Binding-site contacts:
Ligand atom C8 contacts residue GLN641 of chain 1.A at 3.5 Å.
Ligand atom C3 contacts residue ASN613 of chain 1.A at 3.8 Å.
Ligand atom O7 contacts residue ASN613 of chain 1.A at 3.4 Å (h-bond).
Ligand atom C5 contacts residue ASN613 of chain 1.A at 3.7 Å.
Ligand atom O5 contacts residue ASN613 of chain 1.A at 2.4 Å (h-bond).
Ligand atom C1 contacts residue ASN613 of chain 1.A at 1.5 Å.
Ligand atom C7 contacts residue ASN613 of chain 1.A at 3.4 Å.
Ligand atom C2 contacts residue ASN613 of chain 1.A at 2.5 Å.
Ligand atom C8 contacts residue ASN613 of chain 1.A at 4.5 Å.
Ligand atom N2 contacts residue ASN613 of chain 1.A at 3.0 Å (h-bond).
Ligand atom C4 contacts residue ASN613 of chain 1.A at 4.2 Å.

A small-molecule ligand and the protein it binds are described below.
Small molecule (SMILES): CC(=O)N[C@@H]1[C@@H](O)[C@H](O)[C@@H](CO)O[C@H]1O

Sequence of chain 1.A:
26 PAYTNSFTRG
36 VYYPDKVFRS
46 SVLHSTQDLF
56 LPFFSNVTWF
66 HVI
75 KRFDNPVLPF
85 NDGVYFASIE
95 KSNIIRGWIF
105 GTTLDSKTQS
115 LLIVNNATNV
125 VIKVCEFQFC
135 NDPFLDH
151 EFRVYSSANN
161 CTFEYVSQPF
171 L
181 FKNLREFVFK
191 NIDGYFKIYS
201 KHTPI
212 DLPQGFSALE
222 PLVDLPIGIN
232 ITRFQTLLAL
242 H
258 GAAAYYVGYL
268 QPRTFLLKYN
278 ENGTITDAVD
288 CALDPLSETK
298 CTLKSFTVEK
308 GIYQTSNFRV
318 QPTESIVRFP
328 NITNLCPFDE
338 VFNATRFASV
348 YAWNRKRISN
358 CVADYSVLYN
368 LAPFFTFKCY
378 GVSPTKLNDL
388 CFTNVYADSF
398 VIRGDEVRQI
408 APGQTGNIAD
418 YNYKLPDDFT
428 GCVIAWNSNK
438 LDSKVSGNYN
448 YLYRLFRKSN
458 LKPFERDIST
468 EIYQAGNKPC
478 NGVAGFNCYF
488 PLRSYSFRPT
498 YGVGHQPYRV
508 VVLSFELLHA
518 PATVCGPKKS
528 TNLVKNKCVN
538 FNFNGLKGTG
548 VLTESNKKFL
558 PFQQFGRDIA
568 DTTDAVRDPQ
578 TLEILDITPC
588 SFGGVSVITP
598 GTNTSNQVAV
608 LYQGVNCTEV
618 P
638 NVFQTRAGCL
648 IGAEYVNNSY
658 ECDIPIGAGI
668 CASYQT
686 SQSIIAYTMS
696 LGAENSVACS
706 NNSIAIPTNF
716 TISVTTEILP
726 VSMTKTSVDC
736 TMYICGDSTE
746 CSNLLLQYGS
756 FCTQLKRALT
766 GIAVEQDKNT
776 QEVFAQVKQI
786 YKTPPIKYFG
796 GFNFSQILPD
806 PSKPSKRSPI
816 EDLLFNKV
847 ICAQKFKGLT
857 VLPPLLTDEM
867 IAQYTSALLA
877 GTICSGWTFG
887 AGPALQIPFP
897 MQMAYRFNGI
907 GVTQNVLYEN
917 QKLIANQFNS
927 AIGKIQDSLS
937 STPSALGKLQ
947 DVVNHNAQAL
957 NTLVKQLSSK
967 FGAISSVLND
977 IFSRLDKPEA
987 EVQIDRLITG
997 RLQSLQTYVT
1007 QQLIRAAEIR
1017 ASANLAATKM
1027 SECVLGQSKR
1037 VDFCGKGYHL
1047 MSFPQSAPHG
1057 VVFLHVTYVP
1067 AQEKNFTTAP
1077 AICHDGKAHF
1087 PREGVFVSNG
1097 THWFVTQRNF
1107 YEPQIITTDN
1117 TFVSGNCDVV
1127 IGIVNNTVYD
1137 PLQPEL